The protein below binds the small molecule below.
Small molecule (SMILES): OC[C@@H]1[C@@H](O)[C@H](O)[C@@H](O)c2nnnn21

Binding-site contacts:
Ligand atom N21 contacts residue PO41 of chain 1.B at 3.7 Å.
Ligand atom C4 contacts residue GLY675 of chain 1.A at 3.8 Å.
Ligand atom N1 contacts residue HIS377 of chain 1.A at 3.8 Å.
Ligand atom C2 contacts residue PO41 of chain 1.B at 3.7 Å.
Ligand atom C2 contacts residue HIS377 of chain 1.A at 3.2 Å.
Ligand atom O3 contacts residue ALA673 of chain 1.A at 3.3 Å (h-bond).
Ligand atom O6 contacts residue ASN484 of chain 1.A at 2.8 Å (h-bond).
Ligand atom N21 contacts residue ASN284 of chain 1.A at 3.6 Å (h-bond).
Ligand atom N18 contacts residue ASN284 of chain 1.A at 3.1 Å (h-bond).
Ligand atom C5 contacts residue GLY135 of chain 1.A at 3.9 Å.
Ligand atom N18 contacts residue HIS377 of chain 1.A at 3.4 Å.
Ligand atom N1 contacts residue PO41 of chain 1.B at 3.2 Å (h-bond).
Ligand atom N18 contacts residue PO41 of chain 1.B at 3.8 Å.
Ligand atom O2 contacts residue TYR573 of chain 1.A at 3.0 Å (h-bond).
Ligand atom C6 contacts residue HIS377 of chain 1.A at 3.2 Å.
Ligand atom N17 contacts residue HIS377 of chain 1.A at 3.4 Å (h-bond).
Ligand atom C3 contacts residue GLY675 of chain 1.A at 3.9 Å.
Ligand atom O2 contacts residue GLU672 of chain 1.A at 3.2 Å (salt-bridge).
Ligand atom O3 contacts residue GLU672 of chain 1.A at 2.8 Å (salt-bridge).
Ligand atom C5 contacts residue PO41 of chain 1.B at 3.6 Å.
Ligand atom O2 contacts residue ARG569 of chain 1.A at 3.4 Å (salt-bridge).
Ligand atom N21 contacts residue HIS377 of chain 1.A at 3.4 Å (h-bond).
Ligand atom N18 contacts residue LEU136 of chain 1.A at 3.7 Å.
Ligand atom C3 contacts residue GLU672 of chain 1.A at 3.3 Å.
Ligand atom O6 contacts residue HIS377 of chain 1.A at 2.6 Å (h-bond).
Ligand atom C1 contacts residue PO41 of chain 1.B at 3.3 Å.
Ligand atom N17 contacts residue PO41 of chain 1.B at 3.5 Å (h-bond).
Ligand atom O3 contacts residue GLY675 of chain 1.A at 3.1 Å (h-bond).
Ligand atom O4 contacts residue ASN484 of chain 1.A at 3.4 Å (h-bond).
Ligand atom N17 contacts residue LEU136 of chain 1.A at 3.4 Å.
Ligand atom C3 contacts residue PO41 of chain 1.B at 3.8 Å.
Ligand atom O2 contacts residue PO41 of chain 1.B at 3.0 Å (h-bond).
Ligand atom O4 contacts residue GLY675 of chain 1.A at 2.8 Å (h-bond).
Ligand atom C2 contacts residue GLU672 of chain 1.A at 3.8 Å.
Ligand atom C6 contacts residue ASN484 of chain 1.A at 3.3 Å.
Ligand atom O6 contacts residue VAL455 of chain 1.A at 3.7 Å.
Ligand atom O3 contacts residue SER674 of chain 1.A at 3.1 Å (h-bond).
Ligand atom C1 contacts residue HIS377 of chain 1.A at 3.2 Å.
Ligand atom O4 contacts residue SER674 of chain 1.A at 3.7 Å.
Ligand atom C6 contacts residue GLY135 of chain 1.A at 3.8 Å.

Sequence of chain 1.A:
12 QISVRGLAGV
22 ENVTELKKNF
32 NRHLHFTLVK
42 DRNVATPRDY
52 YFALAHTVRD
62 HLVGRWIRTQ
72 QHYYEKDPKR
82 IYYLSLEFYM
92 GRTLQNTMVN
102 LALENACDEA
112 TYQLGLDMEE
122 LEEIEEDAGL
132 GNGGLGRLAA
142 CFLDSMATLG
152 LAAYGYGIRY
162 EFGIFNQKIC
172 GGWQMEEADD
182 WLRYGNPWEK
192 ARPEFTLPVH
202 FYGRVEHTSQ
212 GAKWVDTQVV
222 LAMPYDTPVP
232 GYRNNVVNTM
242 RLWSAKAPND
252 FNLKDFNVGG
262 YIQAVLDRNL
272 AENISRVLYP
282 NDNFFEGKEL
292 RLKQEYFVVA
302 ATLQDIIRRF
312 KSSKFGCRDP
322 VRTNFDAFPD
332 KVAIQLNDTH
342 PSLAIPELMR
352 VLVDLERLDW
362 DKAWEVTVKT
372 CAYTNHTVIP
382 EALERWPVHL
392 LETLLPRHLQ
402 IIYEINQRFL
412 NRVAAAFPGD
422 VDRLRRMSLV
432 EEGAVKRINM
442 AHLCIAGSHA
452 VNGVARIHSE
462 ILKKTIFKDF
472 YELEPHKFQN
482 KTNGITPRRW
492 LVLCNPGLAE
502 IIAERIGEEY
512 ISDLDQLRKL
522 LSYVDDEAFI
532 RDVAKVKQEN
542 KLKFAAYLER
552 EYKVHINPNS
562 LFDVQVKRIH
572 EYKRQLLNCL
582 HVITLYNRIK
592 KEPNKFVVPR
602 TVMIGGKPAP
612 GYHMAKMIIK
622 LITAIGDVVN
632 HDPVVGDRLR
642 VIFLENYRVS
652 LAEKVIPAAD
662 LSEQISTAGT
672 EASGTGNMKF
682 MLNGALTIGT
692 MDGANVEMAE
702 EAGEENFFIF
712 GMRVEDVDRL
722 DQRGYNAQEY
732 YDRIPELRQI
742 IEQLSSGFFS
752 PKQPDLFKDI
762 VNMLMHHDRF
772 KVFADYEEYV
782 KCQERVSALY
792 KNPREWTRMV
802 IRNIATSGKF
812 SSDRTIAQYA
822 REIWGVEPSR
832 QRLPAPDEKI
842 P